Sequence of chain 54.Q:
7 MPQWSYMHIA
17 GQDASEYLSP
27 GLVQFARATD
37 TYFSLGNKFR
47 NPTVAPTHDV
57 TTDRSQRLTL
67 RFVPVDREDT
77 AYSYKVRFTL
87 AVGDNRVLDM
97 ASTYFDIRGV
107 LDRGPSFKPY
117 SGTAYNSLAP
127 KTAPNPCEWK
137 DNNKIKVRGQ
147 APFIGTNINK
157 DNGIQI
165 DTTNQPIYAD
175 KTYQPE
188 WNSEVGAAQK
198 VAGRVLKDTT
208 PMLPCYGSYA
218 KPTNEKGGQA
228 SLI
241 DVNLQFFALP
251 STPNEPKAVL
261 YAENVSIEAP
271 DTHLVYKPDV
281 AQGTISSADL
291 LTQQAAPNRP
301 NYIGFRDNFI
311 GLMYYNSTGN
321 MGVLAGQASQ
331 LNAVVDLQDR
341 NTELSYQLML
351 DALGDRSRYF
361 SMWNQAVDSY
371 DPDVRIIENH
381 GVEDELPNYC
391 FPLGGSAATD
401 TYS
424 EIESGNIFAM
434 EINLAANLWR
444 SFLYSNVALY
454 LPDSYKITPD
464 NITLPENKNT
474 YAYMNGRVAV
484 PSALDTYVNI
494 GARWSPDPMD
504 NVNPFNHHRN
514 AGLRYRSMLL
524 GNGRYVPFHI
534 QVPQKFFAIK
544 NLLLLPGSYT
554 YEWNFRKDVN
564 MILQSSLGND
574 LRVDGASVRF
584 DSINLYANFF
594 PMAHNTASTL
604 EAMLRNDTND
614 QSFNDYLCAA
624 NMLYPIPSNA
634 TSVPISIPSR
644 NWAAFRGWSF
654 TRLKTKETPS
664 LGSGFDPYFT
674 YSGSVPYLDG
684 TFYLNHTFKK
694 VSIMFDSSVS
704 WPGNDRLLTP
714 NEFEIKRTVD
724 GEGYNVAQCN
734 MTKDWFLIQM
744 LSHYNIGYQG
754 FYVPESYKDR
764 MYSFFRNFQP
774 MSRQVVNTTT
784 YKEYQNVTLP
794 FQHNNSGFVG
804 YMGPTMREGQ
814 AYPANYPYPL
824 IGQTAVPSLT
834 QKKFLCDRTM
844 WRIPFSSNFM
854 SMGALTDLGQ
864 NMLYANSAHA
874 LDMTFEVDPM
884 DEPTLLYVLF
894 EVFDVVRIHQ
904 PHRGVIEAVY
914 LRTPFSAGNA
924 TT

Sequence of chain 54.R:
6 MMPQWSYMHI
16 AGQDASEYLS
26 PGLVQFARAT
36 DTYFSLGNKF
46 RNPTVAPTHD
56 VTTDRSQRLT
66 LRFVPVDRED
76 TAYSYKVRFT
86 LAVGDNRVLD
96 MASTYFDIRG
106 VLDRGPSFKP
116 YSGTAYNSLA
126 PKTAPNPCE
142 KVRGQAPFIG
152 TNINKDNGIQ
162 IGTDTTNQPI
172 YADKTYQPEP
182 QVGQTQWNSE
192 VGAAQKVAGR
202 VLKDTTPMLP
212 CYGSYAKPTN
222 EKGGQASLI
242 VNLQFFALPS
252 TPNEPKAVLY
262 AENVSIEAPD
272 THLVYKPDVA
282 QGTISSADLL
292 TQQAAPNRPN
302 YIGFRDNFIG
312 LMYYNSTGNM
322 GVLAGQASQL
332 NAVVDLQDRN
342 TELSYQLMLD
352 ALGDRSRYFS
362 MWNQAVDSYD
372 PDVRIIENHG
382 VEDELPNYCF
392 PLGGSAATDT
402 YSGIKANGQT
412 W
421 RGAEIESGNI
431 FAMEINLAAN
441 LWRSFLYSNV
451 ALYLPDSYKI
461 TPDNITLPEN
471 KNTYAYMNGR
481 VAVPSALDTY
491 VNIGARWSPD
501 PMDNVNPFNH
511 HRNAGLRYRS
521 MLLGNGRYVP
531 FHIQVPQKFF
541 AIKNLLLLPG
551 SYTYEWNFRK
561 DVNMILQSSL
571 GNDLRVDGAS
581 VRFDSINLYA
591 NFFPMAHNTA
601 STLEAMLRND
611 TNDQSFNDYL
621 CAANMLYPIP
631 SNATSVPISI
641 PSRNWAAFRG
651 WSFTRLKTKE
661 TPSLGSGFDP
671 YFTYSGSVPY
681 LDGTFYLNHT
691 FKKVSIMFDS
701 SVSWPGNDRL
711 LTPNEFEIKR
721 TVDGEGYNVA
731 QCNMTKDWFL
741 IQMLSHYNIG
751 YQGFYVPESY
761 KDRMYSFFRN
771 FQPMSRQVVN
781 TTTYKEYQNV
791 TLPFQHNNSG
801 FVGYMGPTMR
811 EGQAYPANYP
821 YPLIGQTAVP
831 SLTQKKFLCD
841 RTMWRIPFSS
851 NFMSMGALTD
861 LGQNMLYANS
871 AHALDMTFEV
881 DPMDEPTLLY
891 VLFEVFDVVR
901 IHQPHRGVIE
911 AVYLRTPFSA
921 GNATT

A protein and the small-molecule ligand that binds it are described below.
Small molecule (SMILES): NC(N)=NCCC[C@H](NC(=O)[C@@H]1CCCN1)C(=O)N[C@H](C=O)CC1=NC=NC1

Binding-site contacts:
Ligand atom CG contacts residue GLU894 of chain 54.R at 3.2 Å.
Ligand atom CB contacts residue ARG649 of chain 54.R at 4.2 Å.
Ligand atom CG contacts residue ASN617 of chain 54.R at 3.7 Å.
Ligand atom CB contacts residue ALA857 of chain 54.R at 4.2 Å (hydrophobic).
Ligand atom CA contacts residue ASN617 of chain 54.R at 4.1 Å.
Ligand atom CD contacts residue ASN617 of chain 54.R at 3.1 Å.
Ligand atom O contacts residue TYR619 of chain 54.R at 2.7 Å.
Ligand atom CG contacts residue CYS621 of chain 54.R at 3.9 Å (hydrophobic).
Ligand atom N contacts residue TYR619 of chain 54.R at 3.5 Å (h-bond).
Ligand atom N contacts residue ASP618 of chain 54.R at 3.4 Å (salt-bridge).
Ligand atom ND1 contacts residue LEU348 of chain 54.R at 3.6 Å.
Ligand atom NE2 contacts residue ARG845 of chain 54.R at 4.0 Å.
Ligand atom N contacts residue TYR619 of chain 54.R at 3.6 Å.
Ligand atom CA contacts residue TYR619 of chain 54.R at 4.1 Å (hydrophobic).
Ligand atom CD contacts residue CYS621 of chain 54.R at 3.5 Å (hydrophobic).
Ligand atom CD2 contacts residue ARG845 of chain 54.R at 4.0 Å.
Ligand atom N contacts residue CYS621 of chain 54.R at 3.0 Å (h-bond).
Ligand atom C contacts residue ARG649 of chain 54.R at 3.9 Å.
Ligand atom CG contacts residue ARG46 of chain 54.Q at 3.1 Å.
Ligand atom CB contacts residue TYR619 of chain 54.R at 3.7 Å (hydrophobic).
Ligand atom CD contacts residue ARG46 of chain 54.Q at 3.3 Å.
Ligand atom CE1 contacts residue GLU894 of chain 54.R at 4.1 Å.
Ligand atom CB contacts residue ARG649 of chain 54.R at 4.1 Å.
Ligand atom CE1 contacts residue LEU348 of chain 54.R at 3.5 Å (hydrophobic).
Ligand atom C contacts residue TYR619 of chain 54.R at 3.2 Å (hydrophobic).
Ligand atom CB contacts residue GLU894 of chain 54.R at 3.4 Å.
Ligand atom CB contacts residue TYR619 of chain 54.R at 4.0 Å (hydrophobic).
Ligand atom O contacts residue ARG649 of chain 54.R at 3.3 Å (salt-bridge).
Ligand atom C contacts residue ARG845 of chain 54.R at 4.1 Å.
Ligand atom CD2 contacts residue GLU894 of chain 54.R at 3.7 Å.
Ligand atom N contacts residue ASN617 of chain 54.R at 2.9 Å (h-bond).
Ligand atom ND1 contacts residue GLU894 of chain 54.R at 3.5 Å (salt-bridge).
Ligand atom CB contacts residue LEU620 of chain 54.R at 3.8 Å (hydrophobic).
Ligand atom N contacts residue ARG649 of chain 54.R at 4.2 Å.
Ligand atom O contacts residue ALA857 of chain 54.R at 3.7 Å.
Ligand atom CB contacts residue PHE896 of chain 54.R at 4.0 Å (hydrophobic).
Ligand atom CA contacts residue TYR619 of chain 54.R at 4.2 Å (hydrophobic).
Ligand atom NE2 contacts residue GLU894 of chain 54.R at 4.2 Å.
Ligand atom CA contacts residue CYS621 of chain 54.R at 3.2 Å (hydrophobic).
Ligand atom CB contacts residue CYS621 of chain 54.R at 3.5 Å (hydrophobic).